Sequence of chain 1.A:
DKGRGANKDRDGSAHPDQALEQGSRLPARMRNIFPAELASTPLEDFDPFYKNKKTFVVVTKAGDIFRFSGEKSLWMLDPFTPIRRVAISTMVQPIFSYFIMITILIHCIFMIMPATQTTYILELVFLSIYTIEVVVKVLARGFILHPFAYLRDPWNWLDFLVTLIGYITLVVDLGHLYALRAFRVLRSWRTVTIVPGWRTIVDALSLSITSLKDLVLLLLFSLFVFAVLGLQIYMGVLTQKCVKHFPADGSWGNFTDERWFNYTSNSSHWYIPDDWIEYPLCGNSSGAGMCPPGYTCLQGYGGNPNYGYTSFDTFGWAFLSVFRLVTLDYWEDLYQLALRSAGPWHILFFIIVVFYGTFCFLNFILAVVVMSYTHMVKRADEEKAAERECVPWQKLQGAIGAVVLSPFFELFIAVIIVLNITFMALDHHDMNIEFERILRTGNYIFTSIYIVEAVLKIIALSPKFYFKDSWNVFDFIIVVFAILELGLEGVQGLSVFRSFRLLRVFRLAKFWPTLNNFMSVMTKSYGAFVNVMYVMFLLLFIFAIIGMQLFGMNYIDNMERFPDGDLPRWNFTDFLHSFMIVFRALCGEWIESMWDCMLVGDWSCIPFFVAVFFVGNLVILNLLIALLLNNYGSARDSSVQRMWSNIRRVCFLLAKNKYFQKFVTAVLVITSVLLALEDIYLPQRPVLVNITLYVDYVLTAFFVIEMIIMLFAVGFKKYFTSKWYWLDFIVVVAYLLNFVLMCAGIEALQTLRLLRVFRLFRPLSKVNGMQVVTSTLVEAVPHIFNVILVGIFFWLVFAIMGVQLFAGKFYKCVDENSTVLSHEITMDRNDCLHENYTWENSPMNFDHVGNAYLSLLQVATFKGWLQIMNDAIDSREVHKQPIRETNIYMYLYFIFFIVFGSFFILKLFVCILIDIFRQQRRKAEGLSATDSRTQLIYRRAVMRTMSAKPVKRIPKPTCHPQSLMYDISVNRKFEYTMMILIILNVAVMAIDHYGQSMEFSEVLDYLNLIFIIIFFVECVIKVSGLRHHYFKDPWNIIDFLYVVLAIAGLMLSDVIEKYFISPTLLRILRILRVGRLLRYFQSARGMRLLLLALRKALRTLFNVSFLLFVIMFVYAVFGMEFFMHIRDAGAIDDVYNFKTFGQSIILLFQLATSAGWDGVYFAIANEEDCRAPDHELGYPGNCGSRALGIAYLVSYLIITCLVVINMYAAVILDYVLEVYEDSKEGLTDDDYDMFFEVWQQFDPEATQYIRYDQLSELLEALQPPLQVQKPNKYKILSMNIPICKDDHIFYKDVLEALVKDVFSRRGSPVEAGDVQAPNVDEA

This small molecule binds to this protein.
Small molecule (SMILES): CC(=O)N[C@H]1[C@H](O[C@H]2[C@H](O)[C@@H](NC(C)=O)CO[C@@H]2CO)O[C@H](CO)[C@@H](O[C@@H]2O[C@H](CO)[C@@H](O)[C@H](O)[C@@H]2O)[C@@H]1O

Binding-site contacts:
Ligand atom C8 contacts residue ASN355 of chain 1.A at 4.0 Å.
Ligand atom C1 contacts residue ASN355 of chain 1.A at 1.4 Å.
Ligand atom N2 contacts residue ASN355 of chain 1.A at 2.9 Å (h-bond).
Ligand atom O6 contacts residue SER357 of chain 1.A at 3.5 Å (h-bond).
Ligand atom C5 contacts residue ASN355 of chain 1.A at 3.6 Å.
Ligand atom C7 contacts residue NAG1 of chain 1.F at 4.2 Å.
Ligand atom C3 contacts residue ASN355 of chain 1.A at 3.8 Å.
Ligand atom O7 contacts residue ASN351 of chain 1.A at 4.1 Å.
Ligand atom O7 contacts residue ASN355 of chain 1.A at 2.9 Å (h-bond).
Ligand atom O7 contacts residue NAG1 of chain 1.F at 3.8 Å.
Ligand atom O5 contacts residue SER357 of chain 1.A at 3.6 Å.
Ligand atom C5 contacts residue SER357 of chain 1.A at 3.9 Å.
Ligand atom C8 contacts residue NAG1 of chain 1.F at 3.8 Å.
Ligand atom C7 contacts residue ASN355 of chain 1.A at 3.1 Å.
Ligand atom C1 contacts residue SER357 of chain 1.A at 3.8 Å.
Ligand atom C4 contacts residue ASN355 of chain 1.A at 4.2 Å.
Ligand atom C2 contacts residue ASN355 of chain 1.A at 2.4 Å.
Ligand atom O6 contacts residue HIS358 of chain 1.A at 4.4 Å.
Ligand atom O6 contacts residue ASN355 of chain 1.A at 4.4 Å.
Ligand atom O5 contacts residue ASN355 of chain 1.A at 2.3 Å (h-bond).
Ligand atom C6 contacts residue SER357 of chain 1.A at 3.9 Å.